Binding-site contacts:
Ligand atom N02 contacts residue ASP53 of chain 1.B at 2.9 Å (salt-bridge).
Ligand atom F13 contacts residue GLY225 of chain 1.B at 3.6 Å.
Ligand atom C09 contacts residue ALA222 of chain 1.B at 3.4 Å (hydrophobic).
Ligand atom O17 contacts residue ALA222 of chain 1.B at 2.9 Å (h-bond).
Ligand atom C10 contacts residue ALA222 of chain 1.B at 3.6 Å (hydrophobic).
Ligand atom O15 contacts residue ARG226 of chain 1.B at 2.9 Å (salt-bridge).
Ligand atom O15 contacts residue CYS220 of chain 1.B at 3.3 Å (h-bond).
Ligand atom O25 contacts residue ASP53 of chain 1.B at 3.7 Å.
Ligand atom O17 contacts residue CYS220 of chain 1.B at 3.4 Å (h-bond).
Ligand atom O16 contacts residue GLY225 of chain 1.B at 2.7 Å (h-bond).
Ligand atom P14 contacts residue CYS220 of chain 1.B at 3.5 Å.
Ligand atom C07 contacts residue ALA222 of chain 1.B at 3.6 Å (hydrophobic).
Ligand atom O15 contacts residue GLY225 of chain 1.B at 3.5 Å.
Ligand atom O16 contacts residue ILE224 of chain 1.B at 3.1 Å (h-bond).
Ligand atom C06 contacts residue ASP53 of chain 1.B at 3.6 Å.
Ligand atom BR1 contacts residue SER221 of chain 1.B at 3.7 Å.
Ligand atom F12 contacts residue PHE187 of chain 1.B at 3.6 Å.
Ligand atom F13 contacts residue GLN267 of chain 1.B at 3.3 Å.
Ligand atom C08 contacts residue ALA222 of chain 1.B at 3.4 Å (hydrophobic).
Ligand atom C05 contacts residue ASP53 of chain 1.B at 3.8 Å.
Ligand atom C20 contacts residue TYR51 of chain 1.B at 3.7 Å (hydrophobic).
Ligand atom O16 contacts residue ALA222 of chain 1.B at 3.4 Å.
Ligand atom O17 contacts residue ARG226 of chain 1.B at 3.0 Å (salt-bridge).
Ligand atom O16 contacts residue CYS220 of chain 1.B at 3.3 Å (h-bond).
Ligand atom C01 contacts residue ASP53 of chain 1.B at 3.8 Å.
Ligand atom N21 contacts residue ASP53 of chain 1.B at 2.8 Å (salt-bridge).
Ligand atom P14 contacts residue ARG226 of chain 1.B at 3.8 Å.
Ligand atom O24 contacts residue TYR51 of chain 1.B at 3.7 Å.
Ligand atom O04 contacts residue PHE187 of chain 1.B at 3.6 Å.
Ligand atom O17 contacts residue SER221 of chain 1.B at 3.0 Å (h-bond).
Ligand atom C09 contacts residue PHE187 of chain 1.B at 3.7 Å (hydrophobic).
Ligand atom C10 contacts residue PHE187 of chain 1.B at 3.5 Å (hydrophobic).
Ligand atom O16 contacts residue GLY223 of chain 1.B at 3.6 Å (h-bond).
Ligand atom F12 contacts residue ASP186 of chain 1.B at 3.1 Å.
Ligand atom F13 contacts residue PHE187 of chain 1.B at 3.5 Å.
Ligand atom BR1 contacts residue ASP186 of chain 1.B at 3.7 Å.
Ligand atom N21 contacts residue TYR51 of chain 1.B at 3.8 Å.
Ligand atom C18 contacts residue PHE187 of chain 1.B at 3.8 Å (hydrophobic).
Ligand atom P14 contacts residue GLY225 of chain 1.B at 3.7 Å.
Ligand atom C06 contacts residue TYR51 of chain 1.B at 3.6 Å (hydrophobic).

A protein and the small-molecule ligand that binds it are described below.
Small molecule (SMILES): CNC(=O)[C@H](Cc1ccc(C(F)(F)P(=O)(O)O)c(Br)c1)NS(C)(=O)=O

Sequence of chain 1.B:
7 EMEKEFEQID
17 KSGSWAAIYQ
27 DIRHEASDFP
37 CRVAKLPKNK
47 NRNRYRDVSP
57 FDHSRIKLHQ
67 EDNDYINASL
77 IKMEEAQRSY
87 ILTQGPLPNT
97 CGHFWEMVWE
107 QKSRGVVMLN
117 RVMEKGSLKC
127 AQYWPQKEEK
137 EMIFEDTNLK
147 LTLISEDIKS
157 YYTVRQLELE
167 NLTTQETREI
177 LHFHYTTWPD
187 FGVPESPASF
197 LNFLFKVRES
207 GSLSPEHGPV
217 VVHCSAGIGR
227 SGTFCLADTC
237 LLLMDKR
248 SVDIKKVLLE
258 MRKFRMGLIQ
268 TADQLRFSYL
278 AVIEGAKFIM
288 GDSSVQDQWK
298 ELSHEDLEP